The protein below binds the small molecule below.
Small molecule (SMILES): Nc1nc2c(ncn2[C@H]2C[C@H](O)[C@@H](CO[P](=O)(O)O[P](=O)(O)OP(=O)(O)O)O2)c(=O)[nH]1

Sequence of chain 1.F:
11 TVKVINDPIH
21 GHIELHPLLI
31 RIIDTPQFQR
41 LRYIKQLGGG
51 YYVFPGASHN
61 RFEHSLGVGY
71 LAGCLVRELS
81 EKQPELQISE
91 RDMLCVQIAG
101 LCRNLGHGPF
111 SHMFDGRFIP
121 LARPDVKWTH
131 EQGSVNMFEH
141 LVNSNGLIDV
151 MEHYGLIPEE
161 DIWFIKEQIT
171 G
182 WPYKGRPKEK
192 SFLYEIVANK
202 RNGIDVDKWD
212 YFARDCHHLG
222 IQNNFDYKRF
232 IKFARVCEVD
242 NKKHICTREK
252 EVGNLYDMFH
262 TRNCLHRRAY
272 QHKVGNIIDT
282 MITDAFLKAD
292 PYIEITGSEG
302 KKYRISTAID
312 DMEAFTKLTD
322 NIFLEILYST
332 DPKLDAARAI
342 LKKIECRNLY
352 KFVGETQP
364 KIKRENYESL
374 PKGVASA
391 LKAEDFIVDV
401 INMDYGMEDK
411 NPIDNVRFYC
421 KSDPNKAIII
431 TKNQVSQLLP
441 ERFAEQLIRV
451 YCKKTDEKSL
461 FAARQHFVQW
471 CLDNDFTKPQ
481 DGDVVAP

Binding-site contacts:
Ligand atom C1' contacts residue VAL53 of chain 1.E at 3.2 Å (hydrophobic).
Ligand atom O2A contacts residue DGT1 of chain 1.IA at 3.1 Å (h-bond).
Ligand atom O2B contacts residue MG1 of chain 1.LA at 2.6 Å.
Ligand atom C8 contacts residue ILE15 of chain 1.G at 3.4 Å (hydrophobic).
Ligand atom N3 contacts residue ARG348 of chain 1.E at 3.4 Å.
Ligand atom O6 contacts residue PHE62 of chain 1.G at 3.3 Å.
Ligand atom O2B contacts residue DGT1 of chain 1.IA at 2.7 Å (h-bond).
Ligand atom C6 contacts residue ARG348 of chain 1.E at 3.1 Å.
Ligand atom O1A contacts residue ARG348 of chain 1.E at 3.0 Å (salt-bridge).
Ligand atom C5 contacts residue ARG348 of chain 1.E at 3.3 Å.
Ligand atom C8 contacts residue VAL53 of chain 1.E at 3.0 Å (hydrophobic).
Ligand atom O5' contacts residue ARG348 of chain 1.E at 3.4 Å (salt-bridge).
Ligand atom O1G contacts residue DGT1 of chain 1.IA at 2.8 Å (h-bond).
Ligand atom O3G contacts residue LYS13 of chain 1.G at 2.7 Å (salt-bridge).
Ligand atom O6 contacts residue ARG42 of chain 1.G at 3.0 Å (salt-bridge).
Ligand atom N2 contacts residue ASP34 of chain 1.G at 3.4 Å (salt-bridge).
Ligand atom C3' contacts residue DGT1 of chain 1.IA at 3.5 Å.
Ligand atom N7 contacts residue ARG42 of chain 1.G at 3.5 Å (salt-bridge).
Ligand atom C2' contacts residue VAL14 of chain 1.G at 3.5 Å (hydrophobic).
Ligand atom N9 contacts residue ILE15 of chain 1.G at 3.2 Å.
Ligand atom N2 contacts residue ARG348 of chain 1.E at 3.2 Å.
Ligand atom O2A contacts residue LYS13 of chain 1.G at 2.6 Å (salt-bridge).
Ligand atom O6 contacts residue ILE33 of chain 1.G at 3.5 Å.
Ligand atom C8 contacts residue TYR52 of chain 1.E at 3.4 Å (hydrophobic).
Ligand atom O4' contacts residue ARG348 of chain 1.E at 3.2 Å (salt-bridge).
Ligand atom O2A contacts residue MG1 of chain 1.LA at 2.4 Å.
Ligand atom O1G contacts residue MG1 of chain 1.LA at 2.2 Å.
Ligand atom O1B contacts residue VAL275 of chain 1.E at 3.1 Å.
Ligand atom PG contacts residue MG1 of chain 1.LA at 3.5 Å.
Ligand atom O6 contacts residue GLN39 of chain 1.G at 3.3 Å (h-bond).
Ligand atom PG contacts residue LYS13 of chain 1.G at 3.4 Å.
Ligand atom N9 contacts residue VAL53 of chain 1.E at 3.3 Å (h-bond).
Ligand atom N7 contacts residue TYR52 of chain 1.E at 3.5 Å (h-bond).
Ligand atom O1G contacts residue LYS13 of chain 1.G at 2.9 Å (salt-bridge).
Ligand atom C4 contacts residue ILE15 of chain 1.G at 3.4 Å (hydrophobic).
Ligand atom C5' contacts residue DGT1 of chain 1.IA at 3.1 Å.
Ligand atom N1 contacts residue ASP34 of chain 1.G at 3.1 Å (salt-bridge).
Ligand atom N1 contacts residue ARG348 of chain 1.E at 3.2 Å (salt-bridge).
Ligand atom C2 contacts residue ARG348 of chain 1.E at 3.3 Å.
Ligand atom O3' contacts residue DGT1 of chain 1.IA at 2.7 Å (h-bond).

Sequence of chain 1.G:
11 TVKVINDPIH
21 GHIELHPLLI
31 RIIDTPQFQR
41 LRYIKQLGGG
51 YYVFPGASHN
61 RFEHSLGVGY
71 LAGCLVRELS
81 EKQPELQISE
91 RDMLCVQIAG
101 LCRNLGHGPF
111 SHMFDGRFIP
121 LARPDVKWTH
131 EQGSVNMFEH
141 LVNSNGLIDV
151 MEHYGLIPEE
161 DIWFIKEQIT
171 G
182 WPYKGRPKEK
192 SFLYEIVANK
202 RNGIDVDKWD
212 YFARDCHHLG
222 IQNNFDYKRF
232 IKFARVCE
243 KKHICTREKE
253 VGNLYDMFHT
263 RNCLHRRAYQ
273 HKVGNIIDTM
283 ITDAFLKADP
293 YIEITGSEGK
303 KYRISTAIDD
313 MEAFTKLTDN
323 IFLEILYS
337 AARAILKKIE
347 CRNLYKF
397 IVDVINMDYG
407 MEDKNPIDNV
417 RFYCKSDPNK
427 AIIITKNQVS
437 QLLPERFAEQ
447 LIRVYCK

Sequence of chain 1.E:
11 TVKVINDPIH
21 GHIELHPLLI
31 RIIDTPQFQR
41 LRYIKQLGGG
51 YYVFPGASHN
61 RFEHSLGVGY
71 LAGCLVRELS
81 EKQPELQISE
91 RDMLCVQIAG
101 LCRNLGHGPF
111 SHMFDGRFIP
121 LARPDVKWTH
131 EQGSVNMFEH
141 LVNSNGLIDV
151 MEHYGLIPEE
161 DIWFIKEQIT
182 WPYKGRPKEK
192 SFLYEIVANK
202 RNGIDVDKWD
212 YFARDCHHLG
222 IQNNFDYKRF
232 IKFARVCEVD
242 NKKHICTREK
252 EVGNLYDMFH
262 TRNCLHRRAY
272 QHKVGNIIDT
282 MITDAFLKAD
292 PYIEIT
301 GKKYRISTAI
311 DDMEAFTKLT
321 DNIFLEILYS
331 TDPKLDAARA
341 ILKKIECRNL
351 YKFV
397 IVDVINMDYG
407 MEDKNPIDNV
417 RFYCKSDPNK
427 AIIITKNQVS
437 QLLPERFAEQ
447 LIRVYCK